Binding-site contacts:
Ligand atom C1 contacts residue ARG235 of chain 1.A at 4.0 Å.
Ligand atom C6 contacts residue ARG235 of chain 1.A at 3.8 Å.
Ligand atom O5 contacts residue ARG235 of chain 1.A at 3.9 Å.
Ligand atom C3 contacts residue ASN258 of chain 1.A at 3.8 Å.
Ligand atom O7 contacts residue ASN258 of chain 1.A at 3.8 Å.
Ligand atom C8 contacts residue ARG235 of chain 1.A at 3.8 Å.
Ligand atom N2 contacts residue ASN258 of chain 1.A at 2.9 Å (h-bond).
Ligand atom O5 contacts residue ASN258 of chain 1.A at 2.4 Å (h-bond).
Ligand atom C5 contacts residue ARG235 of chain 1.A at 3.9 Å.
Ligand atom C4 contacts residue ASN258 of chain 1.A at 4.4 Å.
Ligand atom C1 contacts residue ASN258 of chain 1.A at 1.4 Å.
Ligand atom C7 contacts residue ASN258 of chain 1.A at 3.5 Å.
Ligand atom C2 contacts residue ASN258 of chain 1.A at 2.5 Å.
Ligand atom C5 contacts residue ASN258 of chain 1.A at 3.7 Å.

Sequence of chain 1.A:
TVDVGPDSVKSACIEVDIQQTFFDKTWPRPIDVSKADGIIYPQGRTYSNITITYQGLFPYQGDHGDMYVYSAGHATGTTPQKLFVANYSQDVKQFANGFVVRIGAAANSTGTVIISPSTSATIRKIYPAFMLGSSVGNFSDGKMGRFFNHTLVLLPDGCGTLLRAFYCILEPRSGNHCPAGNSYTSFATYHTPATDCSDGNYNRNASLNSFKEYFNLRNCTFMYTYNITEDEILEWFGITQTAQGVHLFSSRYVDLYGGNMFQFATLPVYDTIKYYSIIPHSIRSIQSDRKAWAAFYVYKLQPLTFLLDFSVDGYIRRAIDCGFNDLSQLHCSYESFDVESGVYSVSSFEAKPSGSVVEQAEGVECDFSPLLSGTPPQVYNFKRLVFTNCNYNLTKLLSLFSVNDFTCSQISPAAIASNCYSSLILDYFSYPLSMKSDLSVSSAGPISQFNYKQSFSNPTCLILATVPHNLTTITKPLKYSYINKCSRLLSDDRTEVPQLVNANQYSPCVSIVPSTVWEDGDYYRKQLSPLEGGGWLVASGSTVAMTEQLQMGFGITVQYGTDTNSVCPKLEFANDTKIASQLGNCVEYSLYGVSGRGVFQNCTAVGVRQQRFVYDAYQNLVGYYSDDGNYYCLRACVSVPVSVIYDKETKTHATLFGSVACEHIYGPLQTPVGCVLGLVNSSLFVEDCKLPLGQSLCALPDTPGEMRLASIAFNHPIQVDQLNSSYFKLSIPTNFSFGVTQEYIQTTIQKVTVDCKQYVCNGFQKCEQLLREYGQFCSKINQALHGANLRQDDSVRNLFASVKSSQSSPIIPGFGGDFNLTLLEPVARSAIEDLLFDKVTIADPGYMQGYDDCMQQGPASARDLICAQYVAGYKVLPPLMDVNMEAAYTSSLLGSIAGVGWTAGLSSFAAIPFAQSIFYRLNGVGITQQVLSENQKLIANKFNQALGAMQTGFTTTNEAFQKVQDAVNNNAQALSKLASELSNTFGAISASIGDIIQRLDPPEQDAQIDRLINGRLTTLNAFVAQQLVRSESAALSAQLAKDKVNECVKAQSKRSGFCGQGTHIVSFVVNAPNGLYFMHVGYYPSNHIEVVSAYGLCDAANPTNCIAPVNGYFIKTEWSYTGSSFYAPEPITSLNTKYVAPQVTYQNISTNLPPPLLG

A protein and the small-molecule ligand that binds it are described below.
Small molecule (SMILES): CC(=O)N[C@H]1[C@H](O[C@H]2[C@H](O)[C@@H](NC(C)=O)CO[C@@H]2CO)O[C@H](CO)[C@@H](O)[C@@H]1O